Binding-site contacts:
Ligand atom C9 contacts residue LEU149 of chain 1.A at 4.1 Å (hydrophobic).
Ligand atom O contacts residue LYS37 of chain 2.A at 3.5 Å (salt-bridge).
Ligand atom C3 contacts residue TYR187 of chain 1.A at 4.0 Å (hydrophobic).
Ligand atom O1 contacts residue TYR187 of chain 1.A at 2.8 Å (h-bond).
Ligand atom C1 contacts residue ASN153 of chain 1.A at 4.0 Å.
Ligand atom C1 contacts residue TYR187 of chain 1.A at 3.5 Å (hydrophobic).
Ligand atom C6 contacts residue SER41 of chain 2.A at 3.7 Å.
Ligand atom O1 contacts residue CYS151 of chain 1.A at 3.4 Å (h-bond).
Ligand atom O1 contacts residue LEU149 of chain 1.A at 4.0 Å.
Ligand atom C9 contacts residue PRO79 of chain 2.A at 3.7 Å (hydrophobic).
Ligand atom C6 contacts residue GLY118 of chain 2.A at 3.9 Å.
Ligand atom C contacts residue LYS37 of chain 2.A at 4.2 Å.
Ligand atom C1 contacts residue CYS151 of chain 1.A at 4.2 Å (hydrophobic).
Ligand atom O2 contacts residue GLY150 of chain 1.A at 3.6 Å.
Ligand atom OXT contacts residue LYS37 of chain 2.A at 3.6 Å.
Ligand atom O1 contacts residue ILE152 of chain 1.A at 3.3 Å (h-bond).
Ligand atom C4 contacts residue GLY118 of chain 2.A at 4.0 Å.
Ligand atom C3 contacts residue GLY150 of chain 1.A at 4.0 Å.
Ligand atom C contacts residue ALA117 of chain 2.A at 3.8 Å (hydrophobic).
Ligand atom C contacts residue SER41 of chain 2.A at 3.6 Å.
Ligand atom C1 contacts residue ILE152 of chain 1.A at 3.6 Å (hydrophobic).
Ligand atom C7 contacts residue SER41 of chain 2.A at 3.9 Å.
Ligand atom C2 contacts residue TYR187 of chain 1.A at 3.6 Å (hydrophobic).
Ligand atom O2 contacts residue ILE152 of chain 1.A at 3.4 Å.
Ligand atom OXT contacts residue SER41 of chain 2.A at 2.9 Å (h-bond).
Ligand atom C8 contacts residue LEU149 of chain 1.A at 4.1 Å (hydrophobic).
Ligand atom O1 contacts residue GLY150 of chain 1.A at 2.8 Å (h-bond).
Ligand atom C2 contacts residue SER81 of chain 2.A at 4.0 Å.
Ligand atom O contacts residue GLY118 of chain 2.A at 3.8 Å.
Ligand atom C4 contacts residue SER81 of chain 2.A at 4.0 Å.
Ligand atom N7 contacts residue SER41 of chain 2.A at 3.0 Å (h-bond).
Ligand atom O2 contacts residue ASN153 of chain 1.A at 2.9 Å (h-bond).
Ligand atom OXT contacts residue ALA40 of chain 2.A at 3.2 Å.
Ligand atom C9 contacts residue SER41 of chain 2.A at 3.7 Å.
Ligand atom C5 contacts residue GLY118 of chain 2.A at 3.7 Å.
Ligand atom C7 contacts residue GLY118 of chain 2.A at 3.8 Å.
Ligand atom C1 contacts residue GLY150 of chain 1.A at 3.5 Å.
Ligand atom O contacts residue ALA117 of chain 2.A at 3.7 Å.
Ligand atom OXT contacts residue ALA117 of chain 2.A at 4.0 Å.
Ligand atom C6 contacts residue THR80 of chain 2.A at 3.9 Å.

Sequence of chain 1.A:
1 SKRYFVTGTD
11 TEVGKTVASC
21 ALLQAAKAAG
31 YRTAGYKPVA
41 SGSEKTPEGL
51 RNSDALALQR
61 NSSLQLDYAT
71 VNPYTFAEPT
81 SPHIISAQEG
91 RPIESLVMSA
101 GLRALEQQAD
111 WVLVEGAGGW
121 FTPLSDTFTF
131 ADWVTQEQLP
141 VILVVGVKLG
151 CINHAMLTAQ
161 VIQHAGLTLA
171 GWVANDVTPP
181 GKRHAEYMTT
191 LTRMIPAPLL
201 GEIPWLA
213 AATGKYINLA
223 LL

Sequence of chain 2.A:
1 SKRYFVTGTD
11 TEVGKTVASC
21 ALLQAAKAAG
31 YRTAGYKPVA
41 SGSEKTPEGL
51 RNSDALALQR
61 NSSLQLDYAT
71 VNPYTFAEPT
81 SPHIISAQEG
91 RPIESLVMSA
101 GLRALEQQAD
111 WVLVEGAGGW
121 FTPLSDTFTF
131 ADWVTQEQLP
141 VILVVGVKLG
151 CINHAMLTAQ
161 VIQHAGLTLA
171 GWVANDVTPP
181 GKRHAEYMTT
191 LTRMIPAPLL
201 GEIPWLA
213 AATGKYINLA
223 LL

A protein and the small-molecule ligand that binds it are described below.
Small molecule (SMILES): C[C@H](N)[C@@H](CCCCCC(=O)O)NC(=O)O